Binding-site contacts:
Ligand atom C2 contacts residue ASN644 of chain 1.E at 2.4 Å.
Ligand atom C1 contacts residue ASN644 of chain 1.E at 1.4 Å.
Ligand atom O4 contacts residue ASN644 of chain 1.E at 4.2 Å.
Ligand atom C7 contacts residue ASN644 of chain 1.E at 4.0 Å.
Ligand atom C3 contacts residue ASN644 of chain 1.E at 3.8 Å.
Ligand atom C4 contacts residue ASN644 of chain 1.E at 4.1 Å.
Ligand atom O5 contacts residue ASN644 of chain 1.E at 2.4 Å (h-bond).
Ligand atom N2 contacts residue ASN644 of chain 1.E at 2.9 Å (h-bond).
Ligand atom O3 contacts residue ASN644 of chain 1.E at 4.4 Å.
Ligand atom C5 contacts residue ASN644 of chain 1.E at 3.6 Å.

Sequence of chain 1.E:
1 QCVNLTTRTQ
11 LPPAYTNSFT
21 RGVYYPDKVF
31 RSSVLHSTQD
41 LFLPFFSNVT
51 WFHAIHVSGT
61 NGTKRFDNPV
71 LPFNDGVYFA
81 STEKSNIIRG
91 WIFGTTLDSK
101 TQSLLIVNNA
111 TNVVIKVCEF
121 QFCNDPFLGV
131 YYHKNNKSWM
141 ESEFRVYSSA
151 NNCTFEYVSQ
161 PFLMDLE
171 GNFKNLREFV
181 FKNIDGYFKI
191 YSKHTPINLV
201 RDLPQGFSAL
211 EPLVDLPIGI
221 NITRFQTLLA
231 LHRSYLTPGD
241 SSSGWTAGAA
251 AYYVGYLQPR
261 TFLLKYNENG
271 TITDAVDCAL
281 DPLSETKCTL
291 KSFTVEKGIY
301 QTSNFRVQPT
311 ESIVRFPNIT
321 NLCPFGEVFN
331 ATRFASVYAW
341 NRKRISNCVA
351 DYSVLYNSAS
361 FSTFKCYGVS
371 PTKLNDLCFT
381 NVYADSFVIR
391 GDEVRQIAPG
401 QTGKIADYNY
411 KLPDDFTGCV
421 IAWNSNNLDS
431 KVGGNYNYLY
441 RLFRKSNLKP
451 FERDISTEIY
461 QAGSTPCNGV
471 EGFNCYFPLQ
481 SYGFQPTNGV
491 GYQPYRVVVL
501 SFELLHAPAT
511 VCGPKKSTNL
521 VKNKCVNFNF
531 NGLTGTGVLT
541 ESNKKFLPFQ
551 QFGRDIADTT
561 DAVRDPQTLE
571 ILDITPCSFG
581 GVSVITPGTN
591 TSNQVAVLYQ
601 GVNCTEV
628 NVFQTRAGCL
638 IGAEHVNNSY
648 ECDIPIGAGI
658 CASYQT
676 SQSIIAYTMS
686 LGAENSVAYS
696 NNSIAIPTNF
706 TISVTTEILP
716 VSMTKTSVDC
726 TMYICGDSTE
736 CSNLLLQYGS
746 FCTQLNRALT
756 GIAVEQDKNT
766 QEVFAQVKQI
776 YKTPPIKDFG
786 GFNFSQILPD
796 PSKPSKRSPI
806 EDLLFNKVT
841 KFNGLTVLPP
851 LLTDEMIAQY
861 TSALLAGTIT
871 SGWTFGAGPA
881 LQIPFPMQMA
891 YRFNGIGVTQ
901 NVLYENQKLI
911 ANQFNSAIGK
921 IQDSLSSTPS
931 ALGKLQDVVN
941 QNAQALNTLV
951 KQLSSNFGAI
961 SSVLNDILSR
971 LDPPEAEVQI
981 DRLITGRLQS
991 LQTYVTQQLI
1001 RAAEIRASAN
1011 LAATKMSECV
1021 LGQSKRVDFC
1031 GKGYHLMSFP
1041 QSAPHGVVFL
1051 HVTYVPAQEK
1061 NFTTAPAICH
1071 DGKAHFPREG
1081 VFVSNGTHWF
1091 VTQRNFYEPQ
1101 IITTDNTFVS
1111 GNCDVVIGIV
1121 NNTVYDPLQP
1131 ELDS

The protein below binds the small molecule below.
Small molecule (SMILES): CC(=O)N[C@@H]1[C@@H](O)[C@H](O)[C@@H](CO)O[C@H]1O